Binding-site contacts:
Ligand atom C6 contacts residue ASP105 of chain 1.A at 3.2 Å.
Ligand atom N contacts residue TYR39 of chain 1.B at 3.7 Å.
Ligand atom N contacts residue ASP105 of chain 1.A at 3.2 Å (salt-bridge).
Ligand atom C26 contacts residue MET98 of chain 1.A at 3.5 Å (hydrophobic).
Ligand atom C29 contacts residue ASP105 of chain 1.B at 3.5 Å.
Ligand atom C27 contacts residue TYR39 of chain 1.A at 3.7 Å (hydrophobic).
Ligand atom C23 contacts residue MET98 of chain 1.B at 3.8 Å (hydrophobic).
Ligand atom C contacts residue MET98 of chain 1.B at 3.8 Å (hydrophobic).
Ligand atom C13 contacts residue TYR106 of chain 1.A at 3.5 Å (hydrophobic).
Ligand atom C22 contacts residue ILE99 of chain 1.B at 3.6 Å (hydrophobic).
Ligand atom C28 contacts residue ASP105 of chain 1.B at 3.5 Å.
Ligand atom C16 contacts residue LYS107 of chain 1.A at 3.6 Å.
Ligand atom C20 contacts residue ALA104 of chain 1.A at 3.8 Å (hydrophobic).
Ligand atom C21 contacts residue MET98 of chain 1.B at 3.4 Å (hydrophobic).
Ligand atom C20 contacts residue MET98 of chain 1.B at 3.6 Å (hydrophobic).
Ligand atom C2 contacts residue MET98 of chain 1.B at 3.8 Å (hydrophobic).
Ligand atom C9 contacts residue ASP105 of chain 1.A at 3.4 Å.
Ligand atom N3 contacts residue TYR39 of chain 1.B at 3.4 Å (h-bond).
Ligand atom C18 contacts residue ARG108 of chain 1.A at 3.6 Å.
Ligand atom C28 contacts residue ALA104 of chain 1.B at 3.7 Å (hydrophobic).
Ligand atom C22 contacts residue MET98 of chain 1.B at 3.6 Å (hydrophobic).
Ligand atom C15 contacts residue TYR106 of chain 1.A at 3.6 Å (hydrophobic).
Ligand atom C7 contacts residue ASP105 of chain 1.A at 3.5 Å.
Ligand atom C10 contacts residue ALA104 of chain 1.A at 3.7 Å (hydrophobic).
Ligand atom C contacts residue ASP105 of chain 1.A at 3.5 Å.
Ligand atom C17 contacts residue ARG108 of chain 1.A at 3.5 Å.
Ligand atom C1 contacts residue ALA104 of chain 1.A at 3.7 Å (hydrophobic).
Ligand atom C5 contacts residue ASP105 of chain 1.A at 3.8 Å.
Ligand atom N3 contacts residue ASP105 of chain 1.A at 3.8 Å.
Ligand atom C11 contacts residue ALA104 of chain 1.A at 3.2 Å (hydrophobic).
Ligand atom O contacts residue TYR39 of chain 1.B at 3.6 Å.
Ligand atom C4 contacts residue TYR39 of chain 1.B at 3.6 Å (hydrophobic).
Ligand atom C16 contacts residue ARG108 of chain 1.A at 3.8 Å.
Ligand atom C5 contacts residue TYR39 of chain 1.B at 3.5 Å (hydrophobic).
Ligand atom N2 contacts residue ASP105 of chain 1.A at 3.6 Å.
Ligand atom C2 contacts residue ALA104 of chain 1.A at 3.6 Å (hydrophobic).
Ligand atom C21 contacts residue ILE99 of chain 1.B at 3.6 Å (hydrophobic).
Ligand atom C28 contacts residue TYR39 of chain 1.A at 3.7 Å (hydrophobic).
Ligand atom C4 contacts residue ALA104 of chain 1.A at 3.6 Å (hydrophobic).
Ligand atom C21 contacts residue SER100 of chain 1.B at 3.8 Å.

A small-molecule ligand and the protein it binds are described below.
Small molecule (SMILES): Cc1c(COc2ccc3nc(CN)c(NCCc4ccccc4)n3c2)cccc1-c1ccccc1

Sequence of chain 1.A:
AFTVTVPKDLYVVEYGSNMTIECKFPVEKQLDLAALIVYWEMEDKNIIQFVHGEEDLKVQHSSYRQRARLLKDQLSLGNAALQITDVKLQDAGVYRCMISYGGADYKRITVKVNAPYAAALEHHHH

Sequence of chain 1.B:
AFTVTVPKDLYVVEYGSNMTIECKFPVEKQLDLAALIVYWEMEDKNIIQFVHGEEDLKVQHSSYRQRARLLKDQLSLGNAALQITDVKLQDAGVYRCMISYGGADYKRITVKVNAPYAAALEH